Sequence of chain 1.E:
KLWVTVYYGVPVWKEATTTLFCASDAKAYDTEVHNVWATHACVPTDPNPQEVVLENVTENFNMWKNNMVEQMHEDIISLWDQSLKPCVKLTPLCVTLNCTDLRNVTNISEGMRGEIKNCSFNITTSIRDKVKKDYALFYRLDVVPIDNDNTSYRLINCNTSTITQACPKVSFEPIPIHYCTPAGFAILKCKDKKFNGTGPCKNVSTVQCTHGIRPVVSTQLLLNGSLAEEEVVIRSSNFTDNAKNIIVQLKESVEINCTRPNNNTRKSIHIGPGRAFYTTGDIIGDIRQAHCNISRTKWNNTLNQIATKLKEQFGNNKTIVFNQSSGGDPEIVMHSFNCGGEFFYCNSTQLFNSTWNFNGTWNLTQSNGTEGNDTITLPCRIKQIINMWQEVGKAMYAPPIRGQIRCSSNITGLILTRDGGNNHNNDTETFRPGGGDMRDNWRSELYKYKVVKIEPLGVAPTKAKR

Binding-site contacts:
Ligand atom C6 contacts residue SER174 of chain 1.E at 3.6 Å.
Ligand atom C4 contacts residue GLU176 of chain 1.E at 4.2 Å.
Ligand atom C7 contacts residue PRO177 of chain 1.E at 3.6 Å (hydrophobic).
Ligand atom C3 contacts residue ASN227 of chain 1.E at 3.8 Å.
Ligand atom C6 contacts residue SER411 of chain 1.E at 2.6 Å.
Ligand atom C2 contacts residue SER412 of chain 1.E at 3.5 Å.
Ligand atom O7 contacts residue ARG217 of chain 1.E at 3.2 Å.
Ligand atom C4 contacts residue SER412 of chain 1.E at 4.1 Å.
Ligand atom C1 contacts residue SER411 of chain 1.E at 4.3 Å.
Ligand atom C3 contacts residue SER412 of chain 1.E at 3.7 Å.
Ligand atom C1 contacts residue ASN227 of chain 1.E at 1.4 Å.
Ligand atom O6 contacts residue GLU176 of chain 1.E at 3.1 Å.
Ligand atom O5 contacts residue SER411 of chain 1.E at 3.5 Å (h-bond).
Ligand atom C2 contacts residue ASN227 of chain 1.E at 2.4 Å.
Ligand atom N2 contacts residue ASN227 of chain 1.E at 2.7 Å (h-bond).
Ligand atom C8 contacts residue VAL219 of chain 1.E at 3.6 Å (hydrophobic).
Ligand atom C4 contacts residue ASN227 of chain 1.E at 4.3 Å.
Ligand atom C5 contacts residue SER412 of chain 1.E at 3.2 Å.
Ligand atom C5 contacts residue GLU176 of chain 1.E at 3.4 Å.
Ligand atom C4 contacts residue SER411 of chain 1.E at 4.2 Å.
Ligand atom O6 contacts residue GLU176 of chain 1.E at 2.0 Å (salt-bridge).
Ligand atom C1 contacts residue SER412 of chain 1.E at 2.4 Å.
Ligand atom O7 contacts residue PRO177 of chain 1.E at 4.0 Å.
Ligand atom O7 contacts residue VAL219 of chain 1.E at 4.2 Å.
Ligand atom O5 contacts residue ASN227 of chain 1.E at 2.5 Å (h-bond).
Ligand atom O4 contacts residue THR31 of chain 1.E at 3.4 Å.
Ligand atom C5 contacts residue SER411 of chain 1.E at 2.9 Å.
Ligand atom O4 contacts residue SER174 of chain 1.E at 4.2 Å.
Ligand atom C5 contacts residue ASN227 of chain 1.E at 3.7 Å.
Ligand atom C8 contacts residue PRO177 of chain 1.E at 2.5 Å (hydrophobic).
Ligand atom O6 contacts residue SER411 of chain 1.E at 3.9 Å.
Ligand atom C7 contacts residue ASN227 of chain 1.E at 3.3 Å.
Ligand atom O7 contacts residue ASN227 of chain 1.E at 3.3 Å (h-bond).
Ligand atom O4 contacts residue GLU176 of chain 1.E at 3.8 Å.
Ligand atom O5 contacts residue SER412 of chain 1.E at 3.0 Å (h-bond).
Ligand atom N2 contacts residue SER412 of chain 1.E at 4.0 Å.
Ligand atom C6 contacts residue GLU176 of chain 1.E at 3.9 Å.
Ligand atom C6 contacts residue GLU176 of chain 1.E at 2.6 Å.
Ligand atom C6 contacts residue SER412 of chain 1.E at 4.3 Å.
Ligand atom C7 contacts residue VAL219 of chain 1.E at 4.0 Å (hydrophobic).

This small molecule binds to this protein.
Small molecule (SMILES): CC(=O)N[C@H]1[C@H](O[C@H]2[C@H](O)[C@@H](NC(C)=O)CO[C@@H]2CO)O[C@H](CO)[C@@H](O[C@@H]2O[C@H](CO[C@H]3O[C@H](CO[C@H]4O[C@H](CO)[C@@H](O)[C@H](O)[C@@H]4O)[C@@H](O)[C@H](O)[C@@H]3O)[C@@H](O)[C@H](O[C@H]3O[C@H](CO)[C@@H](O)[C@H](O)[C@@H]3O)[C@@H]2O)[C@@H]1O